This small molecule binds to this protein.
Small molecule (SMILES): O=C[C@@H](O)[C@@H](O)[C@@H](O)[C@@H](O)CO

Binding-site contacts:
Ligand atom C3 contacts residue LYS118 of chain 2.A at 3.9 Å.
Ligand atom C2 contacts residue MN1 of chain 2.C at 2.8 Å.
Ligand atom O3 contacts residue GLU211 of chain 2.A at 3.2 Å (salt-bridge).
Ligand atom C1 contacts residue HIS113 of chain 2.A at 3.5 Å.
Ligand atom O1 contacts residue GLU120 of chain 2.A at 2.9 Å (salt-bridge).
Ligand atom O2 contacts residue GLU211 of chain 2.A at 3.7 Å.
Ligand atom O5 contacts residue LYS100 of chain 2.A at 3.7 Å.
Ligand atom O1 contacts residue HIS195 of chain 2.A at 3.1 Å (h-bond).
Ligand atom O2 contacts residue GLU120 of chain 2.A at 2.8 Å (salt-bridge).
Ligand atom O6 contacts residue ASN239 of chain 2.A at 3.9 Å.
Ligand atom O5 contacts residue GLU218 of chain 2.A at 2.3 Å (salt-bridge).
Ligand atom O6 contacts residue ARG250 of chain 2.A at 2.8 Å (salt-bridge).
Ligand atom O2 contacts residue MN1 of chain 2.C at 2.1 Å.
Ligand atom C1 contacts residue GLU211 of chain 2.A at 3.7 Å.
Ligand atom O1 contacts residue MN1 of chain 2.C at 2.4 Å.
Ligand atom C2 contacts residue GLU211 of chain 2.A at 2.9 Å.
Ligand atom O2 contacts residue HIS115 of chain 2.A at 2.9 Å (h-bond).
Ligand atom O1 contacts residue PHE197 of chain 2.A at 3.8 Å.
Ligand atom C5 contacts residue ILE72 of chain 2.A at 3.3 Å (hydrophobic).
Ligand atom O2 contacts residue HIS113 of chain 2.A at 3.6 Å (h-bond).
Ligand atom C5 contacts residue GLU218 of chain 2.A at 3.6 Å.
Ligand atom C1 contacts residue GLU120 of chain 2.A at 3.6 Å.
Ligand atom O4 contacts residue HIS113 of chain 2.A at 3.7 Å.
Ligand atom C1 contacts residue CYS110 of chain 2.A at 3.7 Å (hydrophobic).
Ligand atom C5 contacts residue ARG250 of chain 2.A at 3.8 Å.
Ligand atom C6 contacts residue ILE72 of chain 2.A at 3.7 Å (hydrophobic).
Ligand atom O1 contacts residue HIS113 of chain 2.A at 3.3 Å.
Ligand atom O5 contacts residue ARG250 of chain 2.A at 3.4 Å (salt-bridge).
Ligand atom O3 contacts residue LYS118 of chain 2.A at 3.4 Å (salt-bridge).
Ligand atom C6 contacts residue GLU218 of chain 2.A at 3.9 Å.
Ligand atom O1 contacts residue TYR122 of chain 2.A at 3.7 Å.
Ligand atom O4 contacts residue CYS110 of chain 2.A at 3.4 Å (h-bond).
Ligand atom O2 contacts residue LYS118 of chain 2.A at 2.6 Å (salt-bridge).
Ligand atom C2 contacts residue LYS118 of chain 2.A at 3.5 Å.
Ligand atom O6 contacts residue PHE241 of chain 2.A at 3.7 Å.
Ligand atom C1 contacts residue MN1 of chain 2.C at 2.7 Å.
Ligand atom C6 contacts residue ARG250 of chain 2.A at 3.0 Å.
Ligand atom O3 contacts residue LYS100 of chain 2.A at 3.5 Å.
Ligand atom C2 contacts residue GLU120 of chain 2.A at 3.5 Å.
Ligand atom C3 contacts residue GLU211 of chain 2.A at 3.5 Å.

Sequence of chain 2.A:
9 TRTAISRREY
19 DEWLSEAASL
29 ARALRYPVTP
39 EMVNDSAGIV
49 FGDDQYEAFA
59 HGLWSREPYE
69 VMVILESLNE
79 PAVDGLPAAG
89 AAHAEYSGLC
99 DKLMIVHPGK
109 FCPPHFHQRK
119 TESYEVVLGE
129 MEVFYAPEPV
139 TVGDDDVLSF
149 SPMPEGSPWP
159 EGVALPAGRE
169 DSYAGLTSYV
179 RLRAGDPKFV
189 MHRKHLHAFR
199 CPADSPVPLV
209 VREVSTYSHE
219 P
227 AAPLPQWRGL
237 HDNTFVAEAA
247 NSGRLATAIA